Binding-site contacts:
Ligand atom O6' contacts residue ASN485 of chain 1.A at 2.8 Å (h-bond).
Ligand atom O2' contacts residue TYR574 of chain 1.A at 3.1 Å (h-bond).
Ligand atom O2' contacts residue GLU673 of chain 1.A at 3.3 Å (salt-bridge).
Ligand atom O4' contacts residue ASN485 of chain 1.A at 3.8 Å.
Ligand atom C7 contacts residue ASN285 of chain 1.A at 3.4 Å.
Ligand atom N2 contacts residue HIS378 of chain 1.A at 2.9 Å (h-bond).
Ligand atom C9 contacts residue ASN283 of chain 1.A at 3.2 Å.
Ligand atom O5' contacts residue HIS378 of chain 1.A at 3.8 Å.
Ligand atom C4' contacts residue GLY676 of chain 1.A at 3.8 Å.
Ligand atom C8 contacts residue ASN283 of chain 1.A at 3.6 Å.
Ligand atom O3' contacts residue SER675 of chain 1.A at 3.1 Å (h-bond).
Ligand atom C12 contacts residue ASN285 of chain 1.A at 3.5 Å.
Ligand atom O3' contacts residue GLY676 of chain 1.A at 3.2 Å (h-bond).
Ligand atom C10 contacts residue ASN283 of chain 1.A at 3.8 Å.
Ligand atom C9 contacts residue GLU89 of chain 1.A at 3.7 Å.
Ligand atom N5 contacts residue LEU137 of chain 1.A at 3.5 Å.
Ligand atom O5' contacts residue LEU137 of chain 1.A at 3.8 Å.
Ligand atom C9 contacts residue HIS342 of chain 1.A at 3.8 Å.
Ligand atom O6' contacts residue LEU140 of chain 1.A at 3.8 Å.
Ligand atom O3' contacts residue ALA674 of chain 1.A at 3.3 Å (h-bond).
Ligand atom N3 contacts residue ASN285 of chain 1.A at 3.8 Å.
Ligand atom C3' contacts residue GLU673 of chain 1.A at 3.4 Å.
Ligand atom C2' contacts residue HIS378 of chain 1.A at 3.6 Å.
Ligand atom O4' contacts residue SER675 of chain 1.A at 3.7 Å.
Ligand atom N2 contacts residue ASN285 of chain 1.A at 3.5 Å (h-bond).
Ligand atom O3' contacts residue GLU673 of chain 1.A at 2.7 Å (salt-bridge).
Ligand atom C10 contacts residue GLU89 of chain 1.A at 3.1 Å.
Ligand atom O4' contacts residue GLY676 of chain 1.A at 2.8 Å (h-bond).
Ligand atom O6' contacts residue HIS378 of chain 1.A at 2.7 Å (h-bond).
Ligand atom C6' contacts residue ASN485 of chain 1.A at 3.4 Å.
Ligand atom O2' contacts residue ASN285 of chain 1.A at 2.6 Å (h-bond).
Ligand atom C2' contacts residue ASN285 of chain 1.A at 3.8 Å.
Ligand atom C6 contacts residue ASN285 of chain 1.A at 3.6 Å.
Ligand atom C13 contacts residue ALA384 of chain 1.A at 3.3 Å (hydrophobic).
Ligand atom C14 contacts residue PHE286 of chain 1.A at 3.6 Å (hydrophobic).
Ligand atom C1 contacts residue ASN285 of chain 1.A at 3.6 Å.
Ligand atom C8 contacts residue HIS342 of chain 1.A at 3.7 Å.
Ligand atom C14 contacts residue ALA384 of chain 1.A at 3.7 Å (hydrophobic).
Ligand atom C6' contacts residue HIS378 of chain 1.A at 3.5 Å.
Ligand atom C15 contacts residue HIS342 of chain 1.A at 3.8 Å.

This small molecule binds to this protein.
Small molecule (SMILES): OC[C@H]1O[C@@H](c2nnc(-c3cccc4ccccc34)[nH]2)[C@H](O)[C@@H](O)[C@@H]1O

Sequence of chain 1.A:
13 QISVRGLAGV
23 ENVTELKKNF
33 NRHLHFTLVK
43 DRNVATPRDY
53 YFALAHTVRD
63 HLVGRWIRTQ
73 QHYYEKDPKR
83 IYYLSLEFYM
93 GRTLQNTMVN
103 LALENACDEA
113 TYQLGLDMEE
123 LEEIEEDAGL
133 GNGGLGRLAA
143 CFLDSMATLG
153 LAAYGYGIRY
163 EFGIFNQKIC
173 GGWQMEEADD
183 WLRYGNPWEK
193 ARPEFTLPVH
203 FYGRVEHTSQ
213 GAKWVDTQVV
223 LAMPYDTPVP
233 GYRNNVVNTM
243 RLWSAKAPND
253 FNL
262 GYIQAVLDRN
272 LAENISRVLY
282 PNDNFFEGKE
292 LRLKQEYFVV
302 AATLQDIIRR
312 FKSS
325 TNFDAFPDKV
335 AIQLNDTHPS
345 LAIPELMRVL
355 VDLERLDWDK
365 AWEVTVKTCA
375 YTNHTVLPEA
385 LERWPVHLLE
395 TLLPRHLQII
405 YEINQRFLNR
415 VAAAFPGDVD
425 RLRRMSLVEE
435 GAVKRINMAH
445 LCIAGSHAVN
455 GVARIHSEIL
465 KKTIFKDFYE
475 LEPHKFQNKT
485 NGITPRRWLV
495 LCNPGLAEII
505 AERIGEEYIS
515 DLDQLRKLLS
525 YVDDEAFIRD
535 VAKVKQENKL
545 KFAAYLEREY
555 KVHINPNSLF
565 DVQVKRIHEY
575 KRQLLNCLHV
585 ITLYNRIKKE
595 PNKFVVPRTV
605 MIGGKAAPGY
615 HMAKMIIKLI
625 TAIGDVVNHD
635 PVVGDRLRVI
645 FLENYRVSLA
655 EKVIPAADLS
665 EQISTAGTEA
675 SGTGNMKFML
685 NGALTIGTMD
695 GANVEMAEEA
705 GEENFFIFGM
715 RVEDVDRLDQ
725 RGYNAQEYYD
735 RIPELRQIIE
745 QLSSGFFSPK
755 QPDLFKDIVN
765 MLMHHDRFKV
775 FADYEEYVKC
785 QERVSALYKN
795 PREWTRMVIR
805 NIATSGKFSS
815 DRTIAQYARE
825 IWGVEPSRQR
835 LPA